Sequence of chain 1.C:
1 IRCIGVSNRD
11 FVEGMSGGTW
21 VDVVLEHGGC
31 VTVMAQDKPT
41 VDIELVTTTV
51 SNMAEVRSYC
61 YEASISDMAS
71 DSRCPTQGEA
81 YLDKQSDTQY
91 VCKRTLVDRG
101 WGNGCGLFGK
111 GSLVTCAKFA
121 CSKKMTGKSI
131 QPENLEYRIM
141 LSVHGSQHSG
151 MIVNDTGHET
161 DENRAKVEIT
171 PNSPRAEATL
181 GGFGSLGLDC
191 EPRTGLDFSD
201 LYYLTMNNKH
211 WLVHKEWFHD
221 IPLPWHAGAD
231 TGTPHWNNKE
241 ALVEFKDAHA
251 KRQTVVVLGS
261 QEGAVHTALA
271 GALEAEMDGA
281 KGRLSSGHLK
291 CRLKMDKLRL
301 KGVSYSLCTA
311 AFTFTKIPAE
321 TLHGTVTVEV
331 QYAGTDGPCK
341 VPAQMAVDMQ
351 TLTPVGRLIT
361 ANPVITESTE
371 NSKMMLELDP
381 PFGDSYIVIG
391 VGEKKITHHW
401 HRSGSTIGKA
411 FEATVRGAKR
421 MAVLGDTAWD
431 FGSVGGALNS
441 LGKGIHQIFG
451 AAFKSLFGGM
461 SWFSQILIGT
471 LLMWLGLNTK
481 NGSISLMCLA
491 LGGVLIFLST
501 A

Binding-site contacts:
Ligand atom C1 contacts residue THR156 of chain 1.C at 4.2 Å.
Ligand atom O7 contacts residue GLY150 of chain 1.C at 4.2 Å.
Ligand atom C6 contacts residue THR156 of chain 1.C at 3.7 Å.
Ligand atom O5 contacts residue THR156 of chain 1.C at 4.0 Å.
Ligand atom O6 contacts residue THR156 of chain 1.C at 2.7 Å (h-bond).
Ligand atom C7 contacts residue ASN154 of chain 1.C at 2.2 Å.
Ligand atom O7 contacts residue VAL153 of chain 1.C at 4.1 Å.
Ligand atom C5 contacts residue THR156 of chain 1.C at 4.1 Å.
Ligand atom O7 contacts residue ASN154 of chain 1.C at 2.1 Å (h-bond).
Ligand atom N2 contacts residue ASN154 of chain 1.C at 3.2 Å (h-bond).
Ligand atom C1 contacts residue ASN154 of chain 1.C at 3.0 Å.
Ligand atom O5 contacts residue ASN154 of chain 1.C at 4.1 Å.
Ligand atom C2 contacts residue ASN154 of chain 1.C at 3.6 Å.
Ligand atom C8 contacts residue ASN154 of chain 1.C at 2.3 Å.

The small molecule below binds the protein below.
Small molecule (SMILES): CC(=O)N[C@H]1[C@H](O[C@H]2[C@H](O)[C@@H](NC(C)=O)CO[C@@H]2CO)O[C@H](CO)[C@@H](O)[C@@H]1O